Binding-site contacts:
Ligand atom NH2 contacts residue ALA84 of chain 1.C at 3.5 Å.
Ligand atom CZ contacts residue GLN111 of chain 1.D at 3.1 Å.
Ligand atom CG contacts residue THR40 of chain 1.C at 3.4 Å.
Ligand atom NE contacts residue ILE92 of chain 1.D at 3.5 Å.
Ligand atom CA contacts residue ASP85 of chain 1.C at 3.2 Å.
Ligand atom CB contacts residue ASP85 of chain 1.C at 3.4 Å.
Ligand atom NH2 contacts residue ASP85 of chain 1.C at 3.3 Å (salt-bridge).
Ligand atom N contacts residue ASP85 of chain 1.C at 2.5 Å (salt-bridge).
Ligand atom CD2 contacts residue TYR87 of chain 1.C at 3.5 Å (hydrophobic).
Ligand atom O contacts residue ASN41 of chain 1.C at 2.8 Å (h-bond).
Ligand atom CG contacts residue ASP85 of chain 1.C at 3.4 Å.
Ligand atom O contacts residue GLN38 of chain 1.C at 3.3 Å (h-bond).
Ligand atom NH2 contacts residue GLN111 of chain 1.D at 2.7 Å (h-bond).
Ligand atom NH1 contacts residue THR40 of chain 1.C at 3.0 Å (h-bond).
Ligand atom O contacts residue ASN41 of chain 1.C at 3.3 Å (h-bond).
Ligand atom CB contacts residue SER40 of chain 1.D at 3.5 Å.
Ligand atom NE2 contacts residue ALA100 of chain 1.C at 3.2 Å (h-bond).
Ligand atom CD2 contacts residue GLN39 of chain 1.D at 3.3 Å.
Ligand atom NH1 contacts residue SER43 of chain 1.C at 3.6 Å (h-bond).
Ligand atom ND1 contacts residue PRO41 of chain 1.D at 3.5 Å (h-bond).
Ligand atom CB contacts residue GLU154 of chain 1.D at 3.3 Å.
Ligand atom CD1 contacts residue THR90 of chain 1.D at 3.6 Å.
Ligand atom CD contacts residue TYR94 of chain 1.D at 3.5 Å (hydrophobic).
Ligand atom SG contacts residue VAL9 of chain 1.C at 3.5 Å.
Ligand atom CD contacts residue ASP85 of chain 1.C at 3.5 Å.
Ligand atom NE2 contacts residue PRO41 of chain 1.D at 3.1 Å (h-bond).
Ligand atom OG contacts residue GLU154 of chain 1.D at 2.8 Å (salt-bridge).
Ligand atom CD contacts residue GLN38 of chain 1.C at 3.5 Å.
Ligand atom CG contacts residue ILE92 of chain 1.D at 3.5 Å (hydrophobic).
Ligand atom O contacts residue PRO41 of chain 1.D at 3.1 Å.
Ligand atom O contacts residue LYS103 of chain 1.C at 3.2 Å (salt-bridge).
Ligand atom NH2 contacts residue LYS103 of chain 1.C at 3.2 Å.
Ligand atom CD contacts residue GLY42 of chain 1.C at 3.2 Å.
Ligand atom N contacts residue PRO41 of chain 1.D at 3.4 Å (h-bond).
Ligand atom NH1 contacts residue TYR94 of chain 1.D at 3.4 Å (h-bond).
Ligand atom NE contacts residue ASP85 of chain 1.C at 3.1 Å (salt-bridge).
Ligand atom NH1 contacts residue GLN111 of chain 1.D at 2.7 Å (h-bond).
Ligand atom CA contacts residue ASP85 of chain 1.C at 3.5 Å.
Ligand atom NH1 contacts residue GLY42 of chain 1.C at 3.4 Å (h-bond).
Ligand atom C contacts residue ASP85 of chain 1.C at 3.3 Å.

Sequence of chain 1.C:
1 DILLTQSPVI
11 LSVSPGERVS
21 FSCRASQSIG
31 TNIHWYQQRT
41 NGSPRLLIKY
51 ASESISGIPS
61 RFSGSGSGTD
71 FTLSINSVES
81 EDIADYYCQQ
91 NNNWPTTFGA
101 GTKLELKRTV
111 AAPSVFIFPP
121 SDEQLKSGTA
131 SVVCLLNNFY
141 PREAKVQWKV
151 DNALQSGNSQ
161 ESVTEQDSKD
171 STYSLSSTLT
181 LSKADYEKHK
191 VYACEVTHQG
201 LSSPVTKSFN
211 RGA

Sequence of chain 1.D:
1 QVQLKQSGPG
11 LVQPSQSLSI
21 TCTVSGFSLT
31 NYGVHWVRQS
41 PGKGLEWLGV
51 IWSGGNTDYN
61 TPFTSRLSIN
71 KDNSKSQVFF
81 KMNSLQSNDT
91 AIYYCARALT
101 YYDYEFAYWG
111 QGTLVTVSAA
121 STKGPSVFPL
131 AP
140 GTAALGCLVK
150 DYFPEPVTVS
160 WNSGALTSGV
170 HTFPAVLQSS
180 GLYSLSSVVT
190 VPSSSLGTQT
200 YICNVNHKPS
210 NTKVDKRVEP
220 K

A small-molecule ligand and the protein it binds are described below.
Small molecule (SMILES): CC(C)C[C@@H]1NC(=O)[C@H](CCCN=C(N)N)NC(=O)[C@H](CCCN=C(N)N)NC(=O)[C@H]([C@@H](C)O)NC(=O)[C@H](CO)NC(=O)[C@H](CC(C)C)NC(=O)[C@H](CC(=O)O)NC(=O)[C@H](Cc2cnc[nH]2)NC(=O)[C@H](CCC(N)=O)NC(=O)[C@@H](N)CSSC[C@@H](C(=O)O)NC(=O)[C@H](CCCCN)NC1=O